Sequence of chain 1.B:
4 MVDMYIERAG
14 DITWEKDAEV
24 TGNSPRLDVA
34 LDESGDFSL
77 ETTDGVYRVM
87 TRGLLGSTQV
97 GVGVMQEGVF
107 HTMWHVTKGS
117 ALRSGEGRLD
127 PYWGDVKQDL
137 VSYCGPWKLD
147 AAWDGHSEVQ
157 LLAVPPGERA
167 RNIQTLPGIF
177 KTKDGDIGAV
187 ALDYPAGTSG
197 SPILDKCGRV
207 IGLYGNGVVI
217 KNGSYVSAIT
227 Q

The protein below binds the small molecule below.
Small molecule (SMILES): [H]/N=C(/N)NCCC[C@H](NC(=O)[C@H](Cc1ccc(CN)cc1)NC(=O)c1ccccc1)B1OCC(O)CO1

Binding-site contacts:
Ligand atom N38 contacts residue GLY38 of chain 1.B at 3.6 Å.
Ligand atom C37 contacts residue SER37 of chain 1.B at 3.0 Å.
Ligand atom C29 contacts residue LYS114 of chain 1.A at 3.6 Å.
Ligand atom C31 contacts residue HIS111 of chain 1.B at 3.3 Å.
Ligand atom B4 contacts residue SER195 of chain 1.B at 1.6 Å.
Ligand atom O1 contacts residue ALA192 of chain 1.B at 3.3 Å.
Ligand atom C33 contacts residue ASP135 of chain 1.B at 3.4 Å.
Ligand atom C2 contacts residue SER195 of chain 1.B at 3.4 Å.
Ligand atom O2 contacts residue SER195 of chain 1.B at 2.4 Å (h-bond).
Ligand atom C4 contacts residue SER195 of chain 1.B at 3.2 Å.
Ligand atom C5 contacts residue SER195 of chain 1.B at 3.1 Å.
Ligand atom N38 contacts residue ASP39 of chain 1.B at 2.5 Å (salt-bridge).
Ligand atom C35 contacts residue HIS111 of chain 1.B at 3.3 Å.
Ligand atom O3 contacts residue HIS111 of chain 1.B at 3.2 Å (h-bond).
Ligand atom N16 contacts residue TYR221 of chain 1.B at 3.3 Å.
Ligand atom N2 contacts residue GLY211 of chain 1.B at 3.2 Å (h-bond).
Ligand atom C18 contacts residue GLY211 of chain 1.B at 3.6 Å.
Ligand atom C5 contacts residue VAL96 of chain 1.B at 3.2 Å (hydrophobic).
Ligand atom C1 contacts residue SER195 of chain 1.B at 2.6 Å.
Ligand atom O24 contacts residue TYR221 of chain 1.B at 2.8 Å (h-bond).
Ligand atom O24 contacts residue GLY213 of chain 1.B at 3.5 Å (h-bond).
Ligand atom O1 contacts residue SER195 of chain 1.B at 2.2 Å (h-bond).
Ligand atom N2 contacts residue SER195 of chain 1.B at 3.4 Å (h-bond).
Ligand atom C14 contacts residue TYR190 of chain 1.B at 3.5 Å (hydrophobic).
Ligand atom O3 contacts residue SER195 of chain 1.B at 2.5 Å (h-bond).
Ligand atom C32 contacts residue HIS111 of chain 1.B at 3.6 Å.
Ligand atom C33 contacts residue ASN212 of chain 1.B at 3.3 Å.
Ligand atom C28 contacts residue LYS114 of chain 1.A at 3.3 Å.
Ligand atom C30 contacts residue HIS111 of chain 1.A at 3.3 Å.
Ligand atom N16 contacts residue ASP189 of chain 1.B at 3.1 Å (salt-bridge).
Ligand atom C3 contacts residue SER195 of chain 1.B at 2.8 Å.
Ligand atom C2 contacts residue HIS111 of chain 1.B at 3.5 Å.
Ligand atom C36 contacts residue HIS111 of chain 1.B at 3.4 Å.
Ligand atom O1 contacts residue GLY193 of chain 1.B at 2.7 Å (h-bond).
Ligand atom N38 contacts residue SER37 of chain 1.B at 2.8 Å (h-bond).
Ligand atom C29 contacts residue HIS111 of chain 1.A at 3.1 Å.
Ligand atom C12 contacts residue TYR190 of chain 1.B at 3.2 Å (hydrophobic).
Ligand atom N16 contacts residue TYR190 of chain 1.B at 2.9 Å (h-bond).
Ligand atom O2 contacts residue VAL96 of chain 1.B at 2.6 Å (h-bond).
Ligand atom C4 contacts residue GLY193 of chain 1.B at 3.0 Å.

Sequence of chain 1.A:
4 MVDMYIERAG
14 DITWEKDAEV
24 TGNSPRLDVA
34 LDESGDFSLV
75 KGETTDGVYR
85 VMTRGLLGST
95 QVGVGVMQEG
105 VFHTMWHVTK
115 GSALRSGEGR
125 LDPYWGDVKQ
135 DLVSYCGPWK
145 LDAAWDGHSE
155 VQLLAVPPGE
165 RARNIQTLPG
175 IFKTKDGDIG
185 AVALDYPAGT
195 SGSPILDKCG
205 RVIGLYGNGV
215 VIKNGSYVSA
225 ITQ